Sequence of chain 1.A:
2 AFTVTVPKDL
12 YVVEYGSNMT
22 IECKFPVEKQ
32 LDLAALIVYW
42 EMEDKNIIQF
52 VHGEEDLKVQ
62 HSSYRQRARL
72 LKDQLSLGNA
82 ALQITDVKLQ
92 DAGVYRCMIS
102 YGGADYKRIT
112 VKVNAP

Binding-site contacts:
Ligand atom CB contacts residue TYR40 of chain 1.A at 3.1 Å (hydrophobic).
Ligand atom CD1 contacts residue LYS59 of chain 1.A at 3.3 Å.
Ligand atom CH2 contacts residue MET99 of chain 1.A at 3.5 Å (hydrophobic).
Ligand atom OE1 contacts residue HIS62 of chain 1.A at 3.4 Å (h-bond).
Ligand atom CE3 contacts residue MET99 of chain 1.A at 3.6 Å (hydrophobic).
Ligand atom CZ2 contacts residue MET99 of chain 1.A at 3.5 Å (hydrophobic).
Ligand atom NH2 contacts residue GLU42 of chain 1.A at 2.9 Å (salt-bridge).
Ligand atom CD contacts residue ASN47 of chain 1.A at 3.5 Å.
Ligand atom NE1 contacts residue ARG97 of chain 1.A at 3.4 Å (salt-bridge).
Ligand atom CB contacts residue WHL1 of chain 1.M at 3.1 Å.
Ligand atom CG contacts residue SER101 of chain 1.A at 3.4 Å.
Ligand atom CE2 contacts residue MET99 of chain 1.A at 3.5 Å (hydrophobic).
Ligand atom NH1 contacts residue GLU42 of chain 1.A at 3.4 Å (salt-bridge).
Ligand atom NH2 contacts residue ASN47 of chain 1.A at 2.8 Å (h-bond).
Ligand atom NE contacts residue ASN47 of chain 1.A at 2.4 Å (h-bond).
Ligand atom OE2 contacts residue ARG66 of chain 1.A at 3.3 Å (salt-bridge).
Ligand atom CZ contacts residue ASN47 of chain 1.A at 3.0 Å.
Ligand atom CB contacts residue GLN50 of chain 1.A at 3.5 Å.
Ligand atom N contacts residue TYR40 of chain 1.A at 3.6 Å.
Ligand atom NH1 contacts residue ASP45 of chain 1.A at 3.5 Å.
Ligand atom CD contacts residue ASP45 of chain 1.A at 3.3 Å.
Ligand atom CA contacts residue ASN47 of chain 1.A at 3.4 Å.
Ligand atom CZ3 contacts residue MET99 of chain 1.A at 3.6 Å (hydrophobic).
Ligand atom C contacts residue ASN47 of chain 1.A at 3.4 Å.
Ligand atom CZ contacts residue TRP41 of chain 1.A at 3.3 Å (hydrophobic).
Ligand atom CA contacts residue TYR40 of chain 1.A at 3.6 Å (hydrophobic).
Ligand atom CB contacts residue WHL1 of chain 1.M at 3.4 Å.
Ligand atom SG contacts residue WHL1 of chain 1.M at 1.8 Å.
Ligand atom CA contacts residue WHL1 of chain 1.M at 3.2 Å.
Ligand atom CE1 contacts residue LYS59 of chain 1.A at 3.2 Å.
Ligand atom CZ contacts residue GLU42 of chain 1.A at 3.6 Å.
Ligand atom CB contacts residue ILE38 of chain 1.A at 3.6 Å (hydrophobic).
Ligand atom O contacts residue TYR40 of chain 1.A at 3.6 Å.
Ligand atom CG contacts residue TYR40 of chain 1.A at 3.1 Å (hydrophobic).
Ligand atom CD2 contacts residue MET99 of chain 1.A at 3.6 Å (hydrophobic).
Ligand atom CG contacts residue MET99 of chain 1.A at 3.6 Å (hydrophobic).
Ligand atom CE2 contacts residue ILE49 of chain 1.A at 3.2 Å (hydrophobic).
Ligand atom O contacts residue ASN47 of chain 1.A at 2.6 Å (h-bond).
Ligand atom CZ contacts residue ILE49 of chain 1.A at 3.6 Å (hydrophobic).
Ligand atom CE3 contacts residue TYR40 of chain 1.A at 3.6 Å (hydrophobic).

A small-molecule ligand and the protein it binds are described below.
Small molecule (SMILES): CC(C)C[C@H](NC(=O)[C@H](C)NC(=O)[C@@H]1CCCN1C(=O)[C@@H](N)CC(=O)O)C(=O)N[C@@H](CC1=CN=C2CC=CC=C12)C(=O)N[C@@H](CCC(N)=O)C(=O)N[C@@H](CS)C(=O)N[C@H](C(=O)N[C@@H](Cc1ccccc1)C(=O)N[C@@H](C)C(=O)N[C@@H](C)C(=O)N[C@@H](CCCN=C(N)N)C(=O)N[C@@H](Cc1ccc(O)cc1)C(=O)N[C@@H](CS)C(=O)N[C@@H](Cc1ccc(O)cc1)C(=O)N[C@@H](CCC(=O)O)C(=O)N[C@H](C=O)CCC(=O)O)C(C)C